Sequence of chain 1.A:
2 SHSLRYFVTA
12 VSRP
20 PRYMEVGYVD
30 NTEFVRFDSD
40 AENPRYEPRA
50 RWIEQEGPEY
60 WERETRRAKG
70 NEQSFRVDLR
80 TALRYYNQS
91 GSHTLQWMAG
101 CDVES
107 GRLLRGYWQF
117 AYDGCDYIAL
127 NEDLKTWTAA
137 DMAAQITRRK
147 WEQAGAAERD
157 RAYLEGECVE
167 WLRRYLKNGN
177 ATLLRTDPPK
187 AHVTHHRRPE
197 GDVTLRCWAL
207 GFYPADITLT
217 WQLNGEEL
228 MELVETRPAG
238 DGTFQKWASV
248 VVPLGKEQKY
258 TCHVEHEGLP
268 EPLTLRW

The small molecule below binds the protein below.
Small molecule (SMILES): CC[C@H](C)[C@H](N)C(=O)NCC(=O)N1CCC[C@H]1C(=O)N[C@@H](CCCN=C(N)N)C(=O)N[C@@H](C)C(=O)N[C@@H](CC(C)C)C(=O)N[C@@H](CC(=O)O)C(=O)N[C@H](C(=O)N[C@H](C=O)CC(C)C)C(C)C

Binding-site contacts:
Ligand atom O contacts residue TRP147 of chain 1.A at 3.4 Å.
Ligand atom O contacts residue TRP97 of chain 1.A at 3.6 Å.
Ligand atom CB contacts residue TRP147 of chain 1.A at 3.4 Å (hydrophobic).
Ligand atom OD1 contacts residue ARG155 of chain 1.A at 2.9 Å (salt-bridge).
Ligand atom O contacts residue TYR84 of chain 1.A at 2.6 Å (h-bond).
Ligand atom N contacts residue GLU163 of chain 1.A at 2.6 Å (salt-bridge).
Ligand atom CD contacts residue ASN70 of chain 1.A at 3.5 Å.
Ligand atom OD2 contacts residue ARG155 of chain 1.A at 2.8 Å (salt-bridge).
Ligand atom C contacts residue LYS146 of chain 1.A at 3.5 Å.
Ligand atom CB contacts residue TRP97 of chain 1.A at 3.5 Å (hydrophobic).
Ligand atom O contacts residue SER73 of chain 1.A at 3.3 Å.
Ligand atom O contacts residue TYR159 of chain 1.A at 3.5 Å.
Ligand atom CA contacts residue GLU163 of chain 1.A at 3.5 Å.
Ligand atom N contacts residue GLU63 of chain 1.A at 3.4 Å (salt-bridge).
Ligand atom NH1 contacts residue ASN70 of chain 1.A at 2.9 Å (h-bond).
Ligand atom CG contacts residue TRP97 of chain 1.A at 3.6 Å (hydrophobic).
Ligand atom CD contacts residue ARG66 of chain 1.A at 3.5 Å.
Ligand atom CB contacts residue GLU63 of chain 1.A at 3.4 Å.
Ligand atom O contacts residue LYS146 of chain 1.A at 3.2 Å.
Ligand atom NH2 contacts residue SER73 of chain 1.A at 3.5 Å (h-bond).
Ligand atom C contacts residue TYR84 of chain 1.A at 3.5 Å (hydrophobic).
Ligand atom CZ contacts residue GLY69 of chain 1.A at 3.5 Å.
Ligand atom O contacts residue TRP147 of chain 1.A at 2.7 Å (h-bond).
Ligand atom NH1 contacts residue GLY69 of chain 1.A at 3.4 Å (h-bond).
Ligand atom C contacts residue TYR159 of chain 1.A at 3.5 Å (hydrophobic).
Ligand atom O contacts residue ASN70 of chain 1.A at 3.0 Å (h-bond).
Ligand atom O contacts residue TRP114 of chain 1.A at 3.2 Å.
Ligand atom CA contacts residue ASP77 of chain 1.A at 3.2 Å.
Ligand atom CG1 contacts residue ASP77 of chain 1.A at 3.6 Å.
Ligand atom N contacts residue ASN70 of chain 1.A at 3.0 Å (h-bond).
Ligand atom CD contacts residue TYR7 of chain 1.A at 3.4 Å (hydrophobic).
Ligand atom O contacts residue ARG66 of chain 1.A at 3.3 Å.
Ligand atom CB contacts residue ASP77 of chain 1.A at 3.2 Å.
Ligand atom N contacts residue ASP77 of chain 1.A at 3.0 Å (salt-bridge).
Ligand atom NH1 contacts residue SER73 of chain 1.A at 2.9 Å (h-bond).
Ligand atom O contacts residue TYR159 of chain 1.A at 3.5 Å.
Ligand atom O contacts residue THR143 of chain 1.A at 2.8 Å (h-bond).
Ligand atom O contacts residue ARG66 of chain 1.A at 2.8 Å (salt-bridge).
Ligand atom CG contacts residue ARG155 of chain 1.A at 3.5 Å.
Ligand atom C contacts residue ARG66 of chain 1.A at 3.5 Å.